The small molecule below binds the protein below.
Small molecule (SMILES): CC(=O)N[C@@H]1[C@@H](O)[C@H](O)[C@@H](CO)O[C@H]1O

Sequence of chain 1.A:
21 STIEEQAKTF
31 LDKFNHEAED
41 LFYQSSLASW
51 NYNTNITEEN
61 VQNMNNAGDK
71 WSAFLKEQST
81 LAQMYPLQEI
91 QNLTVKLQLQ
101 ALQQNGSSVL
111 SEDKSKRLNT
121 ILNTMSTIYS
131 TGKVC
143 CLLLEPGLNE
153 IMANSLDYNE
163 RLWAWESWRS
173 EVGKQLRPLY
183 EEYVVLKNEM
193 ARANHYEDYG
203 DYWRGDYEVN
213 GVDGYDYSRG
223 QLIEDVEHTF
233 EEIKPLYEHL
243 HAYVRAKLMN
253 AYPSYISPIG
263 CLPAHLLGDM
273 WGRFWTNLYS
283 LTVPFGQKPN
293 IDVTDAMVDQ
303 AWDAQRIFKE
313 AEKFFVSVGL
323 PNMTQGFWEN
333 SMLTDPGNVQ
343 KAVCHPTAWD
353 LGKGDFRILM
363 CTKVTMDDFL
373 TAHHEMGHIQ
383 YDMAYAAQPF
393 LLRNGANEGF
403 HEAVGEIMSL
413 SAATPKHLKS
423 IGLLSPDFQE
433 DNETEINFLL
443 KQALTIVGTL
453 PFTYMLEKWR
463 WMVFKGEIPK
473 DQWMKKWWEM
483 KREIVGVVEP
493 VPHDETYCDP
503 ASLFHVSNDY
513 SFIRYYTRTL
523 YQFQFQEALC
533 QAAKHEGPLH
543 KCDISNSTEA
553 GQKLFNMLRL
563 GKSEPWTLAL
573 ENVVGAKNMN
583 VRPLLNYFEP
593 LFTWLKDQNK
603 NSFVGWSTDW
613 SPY

Binding-site contacts:
Ligand atom C7 contacts residue ASN434 of chain 1.A at 3.5 Å.
Ligand atom C3 contacts residue ASN434 of chain 1.A at 3.8 Å.
Ligand atom C1 contacts residue ASN434 of chain 1.A at 1.4 Å.
Ligand atom N2 contacts residue ASN434 of chain 1.A at 2.9 Å (h-bond).
Ligand atom C2 contacts residue ASN434 of chain 1.A at 2.5 Å.
Ligand atom C6 contacts residue GLU435 of chain 1.A at 3.5 Å.
Ligand atom O6 contacts residue GLU435 of chain 1.A at 3.8 Å.
Ligand atom C4 contacts residue ASN434 of chain 1.A at 4.2 Å.
Ligand atom O5 contacts residue ASN434 of chain 1.A at 2.4 Å (h-bond).
Ligand atom O7 contacts residue ASN434 of chain 1.A at 3.7 Å.
Ligand atom O5 contacts residue GLU435 of chain 1.A at 4.2 Å.
Ligand atom C5 contacts residue ASN434 of chain 1.A at 3.7 Å.